Binding-site contacts:
Ligand atom O3 contacts residue TRP341 of chain 3.A at 3.8 Å.
Ligand atom O2 contacts residue TRP63 of chain 3.A at 3.3 Å (h-bond).
Ligand atom C3 contacts residue ASP66 of chain 3.A at 3.6 Å.
Ligand atom C4 contacts residue TYR156 of chain 3.A at 3.9 Å (hydrophobic).
Ligand atom O6 contacts residue PHE157 of chain 3.A at 3.9 Å.
Ligand atom O3 contacts residue ALA64 of chain 3.A at 3.2 Å.
Ligand atom C1 contacts residue TRP231 of chain 3.A at 3.7 Å (hydrophobic).
Ligand atom O1 contacts residue ASP15 of chain 3.A at 2.9 Å (salt-bridge).
Ligand atom C4 contacts residue TRP341 of chain 3.A at 3.6 Å (hydrophobic).
Ligand atom C4 contacts residue ARG67 of chain 3.A at 3.8 Å.
Ligand atom C6 contacts residue PRO155 of chain 3.A at 3.7 Å (hydrophobic).
Ligand atom O6 contacts residue TYR156 of chain 3.A at 3.2 Å (h-bond).
Ligand atom C6 contacts residue TYR156 of chain 3.A at 3.9 Å (hydrophobic).
Ligand atom C1 contacts residue ASP15 of chain 3.A at 3.5 Å.
Ligand atom C2 contacts residue GLU112 of chain 3.A at 3.3 Å.
Ligand atom C1 contacts residue LYS16 of chain 3.A at 3.7 Å.
Ligand atom O2 contacts residue MET331 of chain 3.A at 3.9 Å.
Ligand atom O2 contacts residue ASP66 of chain 3.A at 2.7 Å (salt-bridge).
Ligand atom O3 contacts residue GLU112 of chain 3.A at 3.8 Å.
Ligand atom O3 contacts residue ARG67 of chain 3.A at 2.9 Å (salt-bridge).
Ligand atom C6 contacts residue TRP341 of chain 3.A at 3.6 Å (hydrophobic).
Ligand atom O2 contacts residue GLU112 of chain 3.A at 2.7 Å (salt-bridge).
Ligand atom O5 contacts residue TYR156 of chain 3.A at 3.2 Å.
Ligand atom C2 contacts residue ASP66 of chain 3.A at 3.4 Å.
Ligand atom O4 contacts residue ARG345 of chain 3.A at 3.6 Å.
Ligand atom C1 contacts residue TYR156 of chain 3.A at 3.6 Å (hydrophobic).
Ligand atom O1 contacts residue LYS16 of chain 3.A at 3.5 Å (salt-bridge).
Ligand atom O6 contacts residue PRO155 of chain 3.A at 3.2 Å.
Ligand atom O1 contacts residue ASN13 of chain 3.A at 3.7 Å.
Ligand atom O4 contacts residue ARG67 of chain 3.A at 2.8 Å (salt-bridge).
Ligand atom O2 contacts residue LYS16 of chain 3.A at 2.6 Å (salt-bridge).
Ligand atom O2 contacts residue ALA64 of chain 3.A at 3.4 Å.
Ligand atom C3 contacts residue TRP63 of chain 3.A at 3.6 Å (hydrophobic).
Ligand atom C2 contacts residue LYS16 of chain 3.A at 3.6 Å.
Ligand atom O3 contacts residue ASP66 of chain 3.A at 2.7 Å (salt-bridge).
Ligand atom C6 contacts residue GLU154 of chain 3.A at 3.3 Å.
Ligand atom C6 contacts residue ARG345 of chain 3.A at 3.9 Å.
Ligand atom O6 contacts residue GLU154 of chain 3.A at 2.6 Å (salt-bridge).
Ligand atom C2 contacts residue TRP231 of chain 3.A at 3.9 Å (hydrophobic).
Ligand atom O3 contacts residue TRP63 of chain 3.A at 3.4 Å (h-bond).

Sequence of chain 3.A:
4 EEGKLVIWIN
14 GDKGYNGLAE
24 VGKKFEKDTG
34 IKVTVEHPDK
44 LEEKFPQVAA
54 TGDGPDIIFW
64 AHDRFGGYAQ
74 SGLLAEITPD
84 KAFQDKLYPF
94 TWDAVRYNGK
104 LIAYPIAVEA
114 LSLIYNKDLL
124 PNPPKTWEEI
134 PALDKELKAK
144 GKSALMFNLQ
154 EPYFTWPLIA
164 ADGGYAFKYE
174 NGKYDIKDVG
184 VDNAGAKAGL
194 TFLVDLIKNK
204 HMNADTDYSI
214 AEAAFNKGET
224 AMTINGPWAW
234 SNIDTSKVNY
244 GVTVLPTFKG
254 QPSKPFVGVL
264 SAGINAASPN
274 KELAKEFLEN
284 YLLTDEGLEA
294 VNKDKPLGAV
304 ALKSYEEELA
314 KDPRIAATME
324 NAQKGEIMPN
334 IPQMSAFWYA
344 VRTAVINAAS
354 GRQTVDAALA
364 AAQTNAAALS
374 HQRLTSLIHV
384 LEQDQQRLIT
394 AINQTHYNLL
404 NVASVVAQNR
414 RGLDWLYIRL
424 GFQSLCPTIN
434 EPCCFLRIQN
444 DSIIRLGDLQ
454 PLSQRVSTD

The small molecule below binds the protein below.
Small molecule (SMILES): OC[C@H]1O[C@H](O[C@H]2[C@H](O)[C@@H](O)[C@@H](O)O[C@@H]2CO)[C@H](O)[C@@H](O)[C@@H]1O